Binding-site contacts:
Ligand atom BR23 contacts residue ILE246 of chain 1.B at 3.9 Å.
Ligand atom C25 contacts residue GLN280 of chain 1.B at 3.6 Å.
Ligand atom C18 contacts residue PHE283 of chain 1.B at 3.8 Å (hydrophobic).
Ligand atom C21 contacts residue PHE283 of chain 1.B at 3.8 Å (hydrophobic).
Ligand atom O24 contacts residue VAL232 of chain 1.B at 3.7 Å.
Ligand atom C16 contacts residue PHE283 of chain 1.B at 3.6 Å (hydrophobic).
Ligand atom C6 contacts residue MET267 of chain 1.B at 3.4 Å (hydrophobic).
Ligand atom C9 contacts residue LEU189 of chain 1.B at 3.9 Å (hydrophobic).
Ligand atom BR23 contacts residue GLN280 of chain 1.B at 3.3 Å.
Ligand atom C8 contacts residue MET267 of chain 1.B at 4.0 Å (hydrophobic).
Ligand atom O10 contacts residue MET267 of chain 1.B at 3.9 Å.
Ligand atom C31 contacts residue SER125 of chain 1.B at 3.7 Å.
Ligand atom C25 contacts residue MET267 of chain 1.B at 3.8 Å (hydrophobic).
Ligand atom C19 contacts residue PHE283 of chain 1.B at 3.6 Å (hydrophobic).
Ligand atom O22 contacts residue PHE283 of chain 1.B at 3.8 Å.
Ligand atom C26 contacts residue ILE246 of chain 1.B at 3.6 Å (hydrophobic).
Ligand atom C29 contacts residue ALA286 of chain 1.B at 3.9 Å (hydrophobic).
Ligand atom C29 contacts residue GLY282 of chain 1.B at 3.8 Å.
Ligand atom O22 contacts residue GLN280 of chain 1.B at 3.1 Å (h-bond).
Ligand atom C29 contacts residue PHE283 of chain 1.B at 3.9 Å (hydrophobic).
Ligand atom C25 contacts residue PHE283 of chain 1.B at 3.6 Å (hydrophobic).
Ligand atom N13 contacts residue LEU189 of chain 1.B at 3.8 Å.
Ligand atom O24 contacts residue ILE246 of chain 1.B at 3.2 Å.
Ligand atom N30 contacts residue PHE283 of chain 1.B at 3.8 Å.
Ligand atom C17 contacts residue PHE283 of chain 1.B at 3.6 Å (hydrophobic).
Ligand atom N7 contacts residue VAL287 of chain 1.B at 4.0 Å.
Ligand atom C21 contacts residue LEU229 of chain 1.B at 3.8 Å (hydrophobic).
Ligand atom C17 contacts residue PHE250 of chain 1.B at 3.9 Å (hydrophobic).
Ligand atom C26 contacts residue TYR78 of chain 1.B at 3.4 Å (hydrophobic).
Ligand atom C2 contacts residue MET267 of chain 1.B at 3.8 Å (hydrophobic).
Ligand atom C20 contacts residue ILE246 of chain 1.B at 3.6 Å (hydrophobic).
Ligand atom C27 contacts residue VAL287 of chain 1.B at 3.9 Å (hydrophobic).
Ligand atom C19 contacts residue ILE246 of chain 1.B at 3.9 Å (hydrophobic).
Ligand atom C26 contacts residue SER231 of chain 1.B at 3.9 Å.
Ligand atom O12 contacts residue LEU189 of chain 1.B at 3.8 Å.
Ligand atom C20 contacts residue PHE283 of chain 1.B at 3.8 Å (hydrophobic).
Ligand atom C2 contacts residue PHE283 of chain 1.B at 3.7 Å (hydrophobic).
Ligand atom C28 contacts residue ALA286 of chain 1.B at 3.6 Å (hydrophobic).
Ligand atom C3 contacts residue LEU189 of chain 1.B at 3.7 Å (hydrophobic).
Ligand atom C26 contacts residue LEU229 of chain 1.B at 4.0 Å (hydrophobic).

A small-molecule ligand and the protein it binds are described below.
Small molecule (SMILES): CCO[C@H](C(=O)N/N=C/c1cc(OC)c(Br)c(OC)c1)c1ccc(-n2cccn2)cc1

Sequence of chain 1.B:
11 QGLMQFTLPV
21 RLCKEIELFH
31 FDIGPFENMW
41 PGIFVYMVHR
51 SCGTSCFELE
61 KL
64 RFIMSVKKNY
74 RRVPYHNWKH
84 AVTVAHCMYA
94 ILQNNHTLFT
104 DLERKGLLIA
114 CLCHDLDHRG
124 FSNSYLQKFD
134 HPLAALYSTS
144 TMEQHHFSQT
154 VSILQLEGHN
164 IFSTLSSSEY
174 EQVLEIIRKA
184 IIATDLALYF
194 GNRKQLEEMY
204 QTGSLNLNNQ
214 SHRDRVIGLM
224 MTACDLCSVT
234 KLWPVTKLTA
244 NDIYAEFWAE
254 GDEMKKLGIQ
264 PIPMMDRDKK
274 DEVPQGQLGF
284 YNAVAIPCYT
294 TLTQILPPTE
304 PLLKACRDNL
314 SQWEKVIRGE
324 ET